Binding-site contacts:
Ligand atom O7 contacts residue ASN315 of chain 2.K at 4.2 Å.
Ligand atom O5 contacts residue ASN315 of chain 2.K at 2.4 Å (h-bond).
Ligand atom C4 contacts residue ASN315 of chain 2.K at 4.3 Å.
Ligand atom O5 contacts residue VAL314 of chain 2.K at 3.8 Å.
Ligand atom C5 contacts residue ASN315 of chain 2.K at 3.7 Å.
Ligand atom C1 contacts residue VAL314 of chain 2.K at 4.4 Å (hydrophobic).
Ligand atom C6 contacts residue THR313 of chain 2.K at 4.5 Å.
Ligand atom C8 contacts residue ILE281 of chain 2.K at 4.5 Å (hydrophobic).
Ligand atom C3 contacts residue ASN315 of chain 2.K at 3.8 Å.
Ligand atom C6 contacts residue ASN315 of chain 2.K at 4.5 Å.
Ligand atom O5 contacts residue THR313 of chain 2.K at 4.3 Å.
Ligand atom N2 contacts residue ASN315 of chain 2.K at 2.8 Å (h-bond).
Ligand atom C2 contacts residue ASN315 of chain 2.K at 2.5 Å.
Ligand atom C7 contacts residue ASN315 of chain 2.K at 3.3 Å.
Ligand atom C8 contacts residue ASN315 of chain 2.K at 3.5 Å.
Ligand atom C1 contacts residue ASN315 of chain 2.K at 1.4 Å.

Sequence of chain 2.K:
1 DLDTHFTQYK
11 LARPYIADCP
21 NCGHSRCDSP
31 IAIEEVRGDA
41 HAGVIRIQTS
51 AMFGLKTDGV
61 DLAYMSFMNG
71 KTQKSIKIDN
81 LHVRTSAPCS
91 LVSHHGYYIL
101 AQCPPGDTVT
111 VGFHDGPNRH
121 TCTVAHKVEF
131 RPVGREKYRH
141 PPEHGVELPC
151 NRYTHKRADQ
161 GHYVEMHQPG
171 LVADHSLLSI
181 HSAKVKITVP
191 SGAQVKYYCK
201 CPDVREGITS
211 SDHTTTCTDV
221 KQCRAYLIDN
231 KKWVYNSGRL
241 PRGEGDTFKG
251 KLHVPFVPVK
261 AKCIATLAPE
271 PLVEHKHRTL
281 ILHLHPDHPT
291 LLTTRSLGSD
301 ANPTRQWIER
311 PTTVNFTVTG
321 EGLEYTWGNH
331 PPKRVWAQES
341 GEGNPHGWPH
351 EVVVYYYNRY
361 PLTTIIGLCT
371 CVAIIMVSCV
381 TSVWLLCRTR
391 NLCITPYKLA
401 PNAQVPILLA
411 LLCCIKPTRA

This small molecule binds to this protein.
Small molecule (SMILES): CC(=O)N[C@@H]1[C@@H](O)[C@H](O)[C@@H](CO)O[C@H]1O